Sequence of chain 1.C:
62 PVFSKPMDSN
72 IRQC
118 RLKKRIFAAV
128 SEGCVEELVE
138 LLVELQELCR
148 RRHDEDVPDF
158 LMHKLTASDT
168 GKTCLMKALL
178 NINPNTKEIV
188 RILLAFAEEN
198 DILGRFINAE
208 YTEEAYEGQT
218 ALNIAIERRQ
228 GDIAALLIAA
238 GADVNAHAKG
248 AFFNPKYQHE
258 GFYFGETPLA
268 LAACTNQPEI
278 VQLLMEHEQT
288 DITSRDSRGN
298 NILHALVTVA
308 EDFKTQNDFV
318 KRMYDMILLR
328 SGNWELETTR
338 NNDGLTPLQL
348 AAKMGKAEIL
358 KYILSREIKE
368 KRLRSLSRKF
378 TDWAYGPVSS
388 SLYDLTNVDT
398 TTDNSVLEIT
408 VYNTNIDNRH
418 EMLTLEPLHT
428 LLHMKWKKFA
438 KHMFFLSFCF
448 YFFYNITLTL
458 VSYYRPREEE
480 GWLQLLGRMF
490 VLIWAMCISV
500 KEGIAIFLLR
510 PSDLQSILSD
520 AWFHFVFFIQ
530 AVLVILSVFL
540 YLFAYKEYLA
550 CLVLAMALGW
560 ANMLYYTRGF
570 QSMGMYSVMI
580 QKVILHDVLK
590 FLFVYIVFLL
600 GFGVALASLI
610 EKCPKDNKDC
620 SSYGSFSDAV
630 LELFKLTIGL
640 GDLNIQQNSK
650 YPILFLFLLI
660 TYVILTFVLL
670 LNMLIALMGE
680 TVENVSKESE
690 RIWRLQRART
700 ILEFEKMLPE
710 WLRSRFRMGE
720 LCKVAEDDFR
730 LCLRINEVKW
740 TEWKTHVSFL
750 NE

The small molecule below binds the protein below.
Small molecule (SMILES): NCCOB(c1ccccc1)c1ccccc1

Binding-site contacts:
Ligand atom C09 contacts residue LEU429 of chain 1.C at 4.0 Å (hydrophobic).
Ligand atom C15 contacts residue ARG693 of chain 1.C at 3.3 Å.
Ligand atom C06 contacts residue THR421 of chain 1.C at 3.5 Å.
Ligand atom C09 contacts residue HIS430 of chain 1.C at 4.4 Å.
Ligand atom C07 contacts residue ARG693 of chain 1.C at 3.6 Å.
Ligand atom C05 contacts residue HIS417 of chain 1.C at 3.9 Å.
Ligand atom C12 contacts residue ARG696 of chain 1.C at 3.6 Å.
Ligand atom C15 contacts residue HIS426 of chain 1.C at 3.4 Å.
Ligand atom C09 contacts residue HIS426 of chain 1.C at 3.6 Å.
Ligand atom C03 contacts residue LEU429 of chain 1.C at 3.8 Å (hydrophobic).
Ligand atom O14 contacts residue HIS426 of chain 1.C at 2.4 Å (h-bond).
Ligand atom C08 contacts residue HIS426 of chain 1.C at 3.6 Å.
Ligand atom C10 contacts residue HIS430 of chain 1.C at 3.6 Å.
Ligand atom C11 contacts residue ARG696 of chain 1.C at 4.1 Å.
Ligand atom C05 contacts residue THR421 of chain 1.C at 4.4 Å.
Ligand atom C04 contacts residue ARG693 of chain 1.C at 3.3 Å.
Ligand atom C10 contacts residue LEU429 of chain 1.C at 3.5 Å (hydrophobic).
Ligand atom B01 contacts residue HIS426 of chain 1.C at 2.9 Å.
Ligand atom C07 contacts residue LEU420 of chain 1.C at 4.3 Å (hydrophobic).
Ligand atom O14 contacts residue ARG693 of chain 1.C at 4.0 Å.
Ligand atom C06 contacts residue ARG693 of chain 1.C at 4.1 Å.
Ligand atom B01 contacts residue ARG693 of chain 1.C at 4.1 Å.
Ligand atom C16 contacts residue HIS426 of chain 1.C at 3.4 Å.
Ligand atom C02 contacts residue HIS426 of chain 1.C at 3.6 Å.
Ligand atom C04 contacts residue LEU429 of chain 1.C at 4.0 Å (hydrophobic).
Ligand atom C06 contacts residue LEU420 of chain 1.C at 4.1 Å (hydrophobic).
Ligand atom C11 contacts residue ILE700 of chain 1.C at 4.5 Å (hydrophobic).
Ligand atom C05 contacts residue LEU694 of chain 1.C at 4.3 Å (hydrophobic).
Ligand atom C11 contacts residue HIS430 of chain 1.C at 4.2 Å.
Ligand atom C03 contacts residue ARG693 of chain 1.C at 3.5 Å.
Ligand atom C07 contacts residue HIS417 of chain 1.C at 4.3 Å.
Ligand atom C04 contacts residue LEU420 of chain 1.C at 3.9 Å (hydrophobic).
Ligand atom C07 contacts residue THR421 of chain 1.C at 4.2 Å.
Ligand atom C05 contacts residue ARG693 of chain 1.C at 4.0 Å.
Ligand atom C07 contacts residue HIS426 of chain 1.C at 3.6 Å.
Ligand atom C11 contacts residue LEU429 of chain 1.C at 3.9 Å (hydrophobic).
Ligand atom C02 contacts residue ARG693 of chain 1.C at 3.8 Å.
Ligand atom C06 contacts residue HIS417 of chain 1.C at 3.6 Å.
Ligand atom C05 contacts residue LEU420 of chain 1.C at 3.6 Å (hydrophobic).
Ligand atom C10 contacts residue HIS426 of chain 1.C at 4.4 Å.